Sequence of chain 1.A:
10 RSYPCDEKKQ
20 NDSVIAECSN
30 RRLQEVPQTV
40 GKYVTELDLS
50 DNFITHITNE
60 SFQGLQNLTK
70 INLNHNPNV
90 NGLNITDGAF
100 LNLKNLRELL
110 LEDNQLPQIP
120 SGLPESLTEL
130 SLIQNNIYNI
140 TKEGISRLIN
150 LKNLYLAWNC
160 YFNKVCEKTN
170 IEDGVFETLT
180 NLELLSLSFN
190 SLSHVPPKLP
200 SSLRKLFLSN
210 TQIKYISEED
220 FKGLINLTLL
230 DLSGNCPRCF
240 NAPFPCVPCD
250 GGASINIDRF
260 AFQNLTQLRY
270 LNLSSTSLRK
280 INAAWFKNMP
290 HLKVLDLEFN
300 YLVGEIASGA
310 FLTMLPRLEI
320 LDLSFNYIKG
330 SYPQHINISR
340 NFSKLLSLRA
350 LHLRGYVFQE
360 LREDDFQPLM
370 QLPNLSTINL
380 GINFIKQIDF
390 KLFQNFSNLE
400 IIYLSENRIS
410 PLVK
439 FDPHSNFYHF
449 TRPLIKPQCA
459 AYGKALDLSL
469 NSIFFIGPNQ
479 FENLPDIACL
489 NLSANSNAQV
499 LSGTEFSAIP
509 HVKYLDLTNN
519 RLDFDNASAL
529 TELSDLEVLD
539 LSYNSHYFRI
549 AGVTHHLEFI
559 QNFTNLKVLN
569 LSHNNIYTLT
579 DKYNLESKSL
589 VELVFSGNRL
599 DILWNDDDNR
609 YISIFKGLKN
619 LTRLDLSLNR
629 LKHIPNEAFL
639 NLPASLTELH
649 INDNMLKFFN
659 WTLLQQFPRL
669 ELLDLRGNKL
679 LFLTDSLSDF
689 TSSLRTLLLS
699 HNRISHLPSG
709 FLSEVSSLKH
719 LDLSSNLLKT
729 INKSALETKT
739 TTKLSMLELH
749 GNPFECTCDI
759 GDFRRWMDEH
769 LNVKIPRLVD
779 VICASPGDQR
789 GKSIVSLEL

Binding-site contacts:
Ligand atom N2 contacts residue GLN366 of chain 1.A at 4.2 Å.
Ligand atom O3 contacts residue GLN366 of chain 1.A at 2.8 Å (h-bond).
Ligand atom C5 contacts residue ASN394 of chain 1.A at 3.7 Å.
Ligand atom C5 contacts residue MET369 of chain 1.A at 4.4 Å (hydrophobic).
Ligand atom C6 contacts residue MET369 of chain 1.A at 4.0 Å (hydrophobic).
Ligand atom C4 contacts residue GLN366 of chain 1.A at 3.8 Å.
Ligand atom C8 contacts residue ASN394 of chain 1.A at 4.4 Å.
Ligand atom O7 contacts residue MET369 of chain 1.A at 3.7 Å.
Ligand atom C2 contacts residue GLN366 of chain 1.A at 3.5 Å.
Ligand atom O7 contacts residue GLN366 of chain 1.A at 2.8 Å (h-bond).
Ligand atom C1 contacts residue MET369 of chain 1.A at 4.1 Å (hydrophobic).
Ligand atom C7 contacts residue GLN366 of chain 1.A at 3.9 Å.
Ligand atom O6 contacts residue GLN370 of chain 1.A at 4.0 Å.
Ligand atom C4 contacts residue ASN394 of chain 1.A at 4.2 Å.
Ligand atom O5 contacts residue MET369 of chain 1.A at 3.4 Å.
Ligand atom O7 contacts residue GLU362 of chain 1.A at 4.0 Å.
Ligand atom C7 contacts residue ASN394 of chain 1.A at 3.3 Å.
Ligand atom C6 contacts residue GLN370 of chain 1.A at 3.6 Å.
Ligand atom O5 contacts residue ASN394 of chain 1.A at 2.4 Å (h-bond).
Ligand atom C2 contacts residue MET369 of chain 1.A at 4.1 Å (hydrophobic).
Ligand atom C2 contacts residue ASN394 of chain 1.A at 2.4 Å.
Ligand atom N2 contacts residue ASN394 of chain 1.A at 2.8 Å (h-bond).
Ligand atom C1 contacts residue ASN394 of chain 1.A at 1.5 Å.
Ligand atom C8 contacts residue GLU362 of chain 1.A at 3.7 Å.
Ligand atom C7 contacts residue GLU362 of chain 1.A at 4.4 Å.
Ligand atom C3 contacts residue GLN366 of chain 1.A at 3.5 Å.
Ligand atom C3 contacts residue ASN394 of chain 1.A at 3.8 Å.
Ligand atom O7 contacts residue ASN394 of chain 1.A at 3.4 Å (h-bond).
Ligand atom O6 contacts residue MET369 of chain 1.A at 3.7 Å.

The small molecule below binds the protein below.
Small molecule (SMILES): CC(=O)N[C@@H]1[C@@H](O)[C@H](O)[C@@H](CO)O[C@H]1O